Sequence of chain 49.A:
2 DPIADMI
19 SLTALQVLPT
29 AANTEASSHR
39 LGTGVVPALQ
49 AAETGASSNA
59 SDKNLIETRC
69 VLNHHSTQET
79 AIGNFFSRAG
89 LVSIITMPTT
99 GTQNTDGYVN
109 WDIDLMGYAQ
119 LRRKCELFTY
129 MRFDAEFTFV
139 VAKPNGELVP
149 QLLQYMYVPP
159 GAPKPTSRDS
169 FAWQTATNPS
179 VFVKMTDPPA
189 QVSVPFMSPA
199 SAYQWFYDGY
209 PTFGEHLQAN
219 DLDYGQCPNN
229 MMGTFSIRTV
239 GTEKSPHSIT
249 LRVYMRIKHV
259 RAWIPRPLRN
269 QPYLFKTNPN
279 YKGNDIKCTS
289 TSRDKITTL

Sequence of chain 50.C:
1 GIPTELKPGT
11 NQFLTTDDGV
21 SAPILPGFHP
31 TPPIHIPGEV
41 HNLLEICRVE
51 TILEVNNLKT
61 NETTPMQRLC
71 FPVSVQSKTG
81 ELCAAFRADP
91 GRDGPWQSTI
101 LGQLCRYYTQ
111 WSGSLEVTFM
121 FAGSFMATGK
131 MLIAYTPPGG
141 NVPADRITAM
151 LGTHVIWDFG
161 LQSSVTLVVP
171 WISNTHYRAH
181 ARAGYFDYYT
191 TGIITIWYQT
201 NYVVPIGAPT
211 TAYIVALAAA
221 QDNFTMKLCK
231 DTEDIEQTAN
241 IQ

Binding-site contacts:
Ligand atom CAX contacts residue ASN228 of chain 49.A at 3.8 Å.
Ligand atom OAC contacts residue LEU113 of chain 49.A at 3.4 Å (h-bond).
Ligand atom CBA contacts residue ASN228 of chain 49.A at 3.7 Å.
Ligand atom CAD contacts residue PHE137 of chain 49.A at 3.9 Å (hydrophobic).
Ligand atom CAE contacts residue GLN202 of chain 49.A at 3.6 Å.
Ligand atom CAS contacts residue ASN228 of chain 49.A at 3.5 Å.
Ligand atom CAG contacts residue TRP203 of chain 49.A at 3.7 Å (hydrophobic).
Ligand atom NBC contacts residue ASN228 of chain 49.A at 3.7 Å.
Ligand atom CAL contacts residue TYR155 of chain 49.A at 3.4 Å (hydrophobic).
Ligand atom CAI contacts residue PHE135 of chain 49.A at 3.5 Å (hydrophobic).
Ligand atom CAF contacts residue MET114 of chain 49.A at 3.1 Å (hydrophobic).
Ligand atom CAA contacts residue PRO177 of chain 49.A at 3.2 Å (hydrophobic).
Ligand atom CAF contacts residue ASP112 of chain 49.A at 3.9 Å.
Ligand atom NBD contacts residue ASN228 of chain 49.A at 3.7 Å.
Ligand atom CAJ contacts residue TYR155 of chain 49.A at 3.5 Å (hydrophobic).
Ligand atom CAL contacts residue ILE111 of chain 49.A at 3.9 Å (hydrophobic).
Ligand atom CAN contacts residue ILE111 of chain 49.A at 3.8 Å (hydrophobic).
Ligand atom CAR contacts residue ASN228 of chain 49.A at 3.7 Å.
Ligand atom CBB contacts residue LEU113 of chain 49.A at 3.7 Å (hydrophobic).
Ligand atom OAC contacts residue ASP112 of chain 49.A at 3.8 Å.
Ligand atom OAW contacts residue MET195 of chain 49.A at 3.4 Å.
Ligand atom CAH contacts residue MET114 of chain 49.A at 3.5 Å (hydrophobic).
Ligand atom CAM contacts residue TYR155 of chain 49.A at 3.9 Å (hydrophobic).
Ligand atom NBD contacts residue TRP203 of chain 49.A at 3.6 Å.
Ligand atom CAE contacts residue ASN228 of chain 49.A at 3.6 Å.
Ligand atom CAG contacts residue ASN228 of chain 49.A at 3.3 Å.
Ligand atom CAG contacts residue GLN202 of chain 49.A at 3.5 Å.
Ligand atom CAO contacts residue MET230 of chain 49.A at 3.6 Å (hydrophobic).
Ligand atom CBA contacts residue TRP203 of chain 49.A at 3.8 Å (hydrophobic).
Ligand atom CAZ contacts residue ILE111 of chain 49.A at 3.9 Å (hydrophobic).
Ligand atom CAK contacts residue PHE135 of chain 49.A at 3.3 Å (hydrophobic).
Ligand atom CAS contacts residue TYR201 of chain 49.A at 3.9 Å (hydrophobic).
Ligand atom CAA contacts residue VAL179 of chain 49.A at 3.5 Å (hydrophobic).
Ligand atom CAQ contacts residue LEU113 of chain 49.A at 3.6 Å (hydrophobic).
Ligand atom NAU contacts residue MET114 of chain 49.A at 3.9 Å.
Ligand atom CAS contacts residue TRP203 of chain 49.A at 3.4 Å (hydrophobic).
Ligand atom CAR contacts residue TYR201 of chain 49.A at 3.5 Å (hydrophobic).
Ligand atom NAT contacts residue TYR155 of chain 49.A at 3.9 Å.
Ligand atom CAN contacts residue PHE135 of chain 49.A at 3.8 Å (hydrophobic).
Ligand atom CAP contacts residue LEU113 of chain 49.A at 3.6 Å (hydrophobic).

Sequence of chain 49.C:
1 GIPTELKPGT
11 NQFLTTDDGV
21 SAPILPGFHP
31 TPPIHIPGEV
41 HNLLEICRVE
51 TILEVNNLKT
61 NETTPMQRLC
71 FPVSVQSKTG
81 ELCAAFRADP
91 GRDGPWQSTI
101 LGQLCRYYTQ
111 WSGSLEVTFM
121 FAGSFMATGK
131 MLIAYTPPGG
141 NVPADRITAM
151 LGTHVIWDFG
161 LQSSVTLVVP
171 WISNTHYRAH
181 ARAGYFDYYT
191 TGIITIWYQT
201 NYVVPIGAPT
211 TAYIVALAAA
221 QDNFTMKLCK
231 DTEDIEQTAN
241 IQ

The protein below binds the small molecule below.
Small molecule (SMILES): CCO/N=C/c1ccc(OCC[C@@H](C)CCN2CCN(c3ccncc3)C2=O)cc1